The small molecule below binds the protein below.
Small molecule (SMILES): N[C@@H](CCC(=O)O)C(=O)O

Sequence of chain 1.A:
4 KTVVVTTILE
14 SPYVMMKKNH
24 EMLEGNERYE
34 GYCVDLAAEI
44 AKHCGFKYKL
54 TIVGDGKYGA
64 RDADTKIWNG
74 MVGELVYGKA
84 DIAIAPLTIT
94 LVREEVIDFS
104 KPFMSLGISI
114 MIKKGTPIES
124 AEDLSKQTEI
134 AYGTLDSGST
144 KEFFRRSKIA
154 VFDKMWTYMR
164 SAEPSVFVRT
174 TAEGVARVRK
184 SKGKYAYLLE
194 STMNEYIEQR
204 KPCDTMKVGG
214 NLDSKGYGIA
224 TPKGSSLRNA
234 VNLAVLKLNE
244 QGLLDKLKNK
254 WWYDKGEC

Binding-site contacts:
Ligand atom OXT contacts residue THR91 of chain 1.A at 2.9 Å (h-bond).
Ligand atom OXT contacts residue TYR61 of chain 1.A at 3.5 Å.
Ligand atom O contacts residue SER142 of chain 1.A at 2.8 Å (h-bond).
Ligand atom OXT contacts residue ARG96 of chain 1.A at 2.8 Å (salt-bridge).
Ligand atom N contacts residue THR91 of chain 1.A at 2.9 Å (h-bond).
Ligand atom OE1 contacts residue THR143 of chain 1.A at 3.1 Å (h-bond).
Ligand atom CA contacts residue TYR61 of chain 1.A at 4.0 Å (hydrophobic).
Ligand atom CA contacts residue SER142 of chain 1.A at 3.3 Å.
Ligand atom N contacts residue TYR220 of chain 1.A at 3.6 Å.
Ligand atom C contacts residue SER142 of chain 1.A at 3.4 Å.
Ligand atom CB contacts residue TYR61 of chain 1.A at 3.5 Å (hydrophobic).
Ligand atom O contacts residue TYR61 of chain 1.A at 3.4 Å.
Ligand atom N contacts residue SER142 of chain 1.A at 4.1 Å.
Ligand atom OXT contacts residue SER142 of chain 1.A at 4.0 Å.
Ligand atom CA contacts residue GLU193 of chain 1.A at 3.4 Å.
Ligand atom CA contacts residue PRO89 of chain 1.A at 4.0 Å (hydrophobic).
Ligand atom N contacts residue TYR61 of chain 1.A at 4.1 Å.
Ligand atom O contacts residue GLY141 of chain 1.A at 3.1 Å.
Ligand atom CD contacts residue THR143 of chain 1.A at 3.3 Å.
Ligand atom C contacts residue ARG96 of chain 1.A at 3.5 Å.
Ligand atom CA contacts residue THR91 of chain 1.A at 3.5 Å.
Ligand atom N contacts residue PRO89 of chain 1.A at 2.8 Å (h-bond).
Ligand atom C contacts residue TYR61 of chain 1.A at 3.6 Å (hydrophobic).
Ligand atom OE2 contacts residue THR143 of chain 1.A at 2.7 Å (h-bond).
Ligand atom CG contacts residue GLU193 of chain 1.A at 3.5 Å.
Ligand atom OE2 contacts residue GLU193 of chain 1.A at 3.8 Å.
Ligand atom CB contacts residue GLU193 of chain 1.A at 4.0 Å.
Ligand atom N contacts residue GLU193 of chain 1.A at 2.8 Å (salt-bridge).
Ligand atom CD contacts residue GLU193 of chain 1.A at 3.9 Å.
Ligand atom C contacts residue THR91 of chain 1.A at 3.7 Å.
Ligand atom CD contacts residue LEU138 of chain 1.A at 4.0 Å (hydrophobic).
Ligand atom OE1 contacts residue LEU138 of chain 1.A at 4.2 Å.
Ligand atom CB contacts residue LEU138 of chain 1.A at 4.1 Å (hydrophobic).
Ligand atom OXT contacts residue LEU90 of chain 1.A at 3.5 Å.
Ligand atom CG contacts residue TYR61 of chain 1.A at 4.2 Å (hydrophobic).
Ligand atom O contacts residue ARG96 of chain 1.A at 2.8 Å (salt-bridge).
Ligand atom OE1 contacts residue SER142 of chain 1.A at 3.3 Å (h-bond).
Ligand atom OXT contacts residue PRO89 of chain 1.A at 3.7 Å.
Ligand atom OE1 contacts residue GLY141 of chain 1.A at 3.7 Å.
Ligand atom CG contacts residue LEU138 of chain 1.A at 3.8 Å (hydrophobic).